Sequence of chain 1.G:
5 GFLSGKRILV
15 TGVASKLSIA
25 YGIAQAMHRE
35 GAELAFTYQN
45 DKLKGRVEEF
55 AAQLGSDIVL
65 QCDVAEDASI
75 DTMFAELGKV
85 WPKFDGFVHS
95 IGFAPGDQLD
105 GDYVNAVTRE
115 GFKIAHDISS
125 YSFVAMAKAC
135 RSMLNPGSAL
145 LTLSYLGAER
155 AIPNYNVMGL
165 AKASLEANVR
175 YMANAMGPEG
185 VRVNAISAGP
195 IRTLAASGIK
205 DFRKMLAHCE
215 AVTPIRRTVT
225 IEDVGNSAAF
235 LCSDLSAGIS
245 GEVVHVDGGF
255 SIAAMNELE

Binding-site contacts:
Ligand atom O4 contacts residue PHE97 of chain 1.G at 4.1 Å.
Ligand atom C4 contacts residue GLN43 of chain 1.G at 3.9 Å.
Ligand atom C1 contacts residue NAD1 of chain 1.BA at 4.1 Å.
Ligand atom C2 contacts residue NAD1 of chain 1.BA at 3.9 Å.
Ligand atom O2 contacts residue ILE122 of chain 1.G at 3.9 Å.
Ligand atom O2 contacts residue GLN43 of chain 1.G at 4.0 Å.
Ligand atom O1 contacts residue ASP67 of chain 1.G at 4.5 Å.
Ligand atom C1 contacts residue PHE97 of chain 1.G at 4.5 Å (hydrophobic).
Ligand atom C3 contacts residue GLN43 of chain 1.G at 3.7 Å.
Ligand atom C2 contacts residue PHE97 of chain 1.G at 3.5 Å (hydrophobic).
Ligand atom C5 contacts residue PHE97 of chain 1.G at 4.0 Å (hydrophobic).
Ligand atom O1 contacts residue NAD1 of chain 1.BA at 3.8 Å.
Ligand atom O2 contacts residue NAD1 of chain 1.BA at 2.8 Å (h-bond).
Ligand atom O3 contacts residue NAD1 of chain 1.BA at 3.5 Å (h-bond).
Ligand atom O2 contacts residue PHE97 of chain 1.G at 3.6 Å.
Ligand atom O1 contacts residue ILE122 of chain 1.G at 3.5 Å.
Ligand atom O1 contacts residue ALA69 of chain 1.G at 3.8 Å.
Ligand atom C3 contacts residue PHE97 of chain 1.G at 3.7 Å (hydrophobic).
Ligand atom C2 contacts residue GLN43 of chain 1.G at 4.2 Å.
Ligand atom C3 contacts residue NAD1 of chain 1.BA at 4.2 Å.
Ligand atom O3 contacts residue GLN43 of chain 1.G at 3.0 Å (h-bond).
Ligand atom O3 contacts residue PHE97 of chain 1.G at 3.7 Å.
Ligand atom C4 contacts residue PHE97 of chain 1.G at 4.4 Å (hydrophobic).

The small molecule below binds the protein below.
Small molecule (SMILES): OC[C@H]1O[C@H](O)[C@H](O)[C@@H](O)[C@@H]1O